A small-molecule ligand and the protein it binds are described below.
Small molecule (SMILES): [NH3+][Pt]1([NH3+])OC(=O)C2(CCC2)C(=O)O1

Sequence of chain 1.A:
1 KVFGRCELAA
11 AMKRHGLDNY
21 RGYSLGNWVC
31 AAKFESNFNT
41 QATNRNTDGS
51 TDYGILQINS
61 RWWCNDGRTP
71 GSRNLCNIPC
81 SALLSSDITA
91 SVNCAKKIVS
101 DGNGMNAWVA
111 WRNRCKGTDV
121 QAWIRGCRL

Binding-site contacts:
Ligand atom O1 contacts residue ASN93 of chain 1.A at 4.1 Å.
Ligand atom O4 contacts residue ASN93 of chain 1.A at 3.7 Å.
Ligand atom N2 contacts residue HIS15 of chain 1.A at 3.1 Å (h-bond).
Ligand atom PT1 contacts residue ASN93 of chain 1.A at 4.2 Å.
Ligand atom C1 contacts residue ASN93 of chain 1.A at 4.4 Å.
Ligand atom N2 contacts residue ARG14 of chain 1.A at 3.9 Å.
Ligand atom N2 contacts residue THR89 of chain 1.A at 3.8 Å.
Ligand atom PT1 contacts residue THR89 of chain 1.A at 4.4 Å.
Ligand atom PT1 contacts residue HIS15 of chain 1.A at 2.9 Å.
Ligand atom O4 contacts residue LYS96 of chain 1.A at 3.8 Å.